Binding-site contacts:
Ligand atom N12 contacts residue TYR275 of chain 1.C at 3.0 Å (h-bond).
Ligand atom C04 contacts residue PHE80 of chain 1.C at 3.6 Å (hydrophobic).
Ligand atom C01 contacts residue TYR275 of chain 1.C at 3.7 Å (hydrophobic).
Ligand atom O09 contacts residue MET162 of chain 1.C at 2.9 Å (h-bond).
Ligand atom O08 contacts residue LEU250 of chain 1.C at 3.2 Å.
Ligand atom C03 contacts residue PHE80 of chain 1.C at 3.5 Å (hydrophobic).
Ligand atom N07 contacts residue PHE80 of chain 1.C at 3.6 Å.
Ligand atom O09 contacts residue PHE161 of chain 1.C at 3.5 Å.
Ligand atom O09 contacts residue LYS165 of chain 1.C at 3.5 Å (salt-bridge).
Ligand atom N16 contacts residue HIS121 of chain 1.C at 3.4 Å (h-bond).
Ligand atom C13 contacts residue TYR275 of chain 1.C at 3.6 Å (hydrophobic).
Ligand atom C02 contacts residue TYR271 of chain 1.C at 3.1 Å (hydrophobic).
Ligand atom C10 contacts residue HIS247 of chain 1.C at 3.5 Å.
Ligand atom C06 contacts residue TYR275 of chain 1.C at 3.3 Å (hydrophobic).
Ligand atom C01 contacts residue PHE80 of chain 1.C at 3.4 Å (hydrophobic).
Ligand atom O11 contacts residue PHE80 of chain 1.C at 3.7 Å.
Ligand atom C14 contacts residue TYR275 of chain 1.C at 3.5 Å (hydrophobic).
Ligand atom C03 contacts residue CYS83 of chain 1.C at 1.8 Å (hydrophobic).
Ligand atom O08 contacts residue LYS165 of chain 1.C at 2.7 Å (salt-bridge).
Ligand atom N07 contacts residue LYS165 of chain 1.C at 3.2 Å (salt-bridge).
Ligand atom C05 contacts residue HIS247 of chain 1.C at 3.6 Å.
Ligand atom O11 contacts residue CYS83 of chain 1.C at 2.9 Å (h-bond).
Ligand atom C14 contacts residue HIS247 of chain 1.C at 3.5 Å.
Ligand atom C02 contacts residue PHE80 of chain 1.C at 3.5 Å (hydrophobic).
Ligand atom C13 contacts residue HIS247 of chain 1.C at 3.4 Å.
Ligand atom C04 contacts residue TYR275 of chain 1.C at 3.6 Å (hydrophobic).
Ligand atom C10 contacts residue CYS83 of chain 1.C at 3.0 Å (hydrophobic).
Ligand atom C06 contacts residue PHE80 of chain 1.C at 3.3 Å (hydrophobic).
Ligand atom C05 contacts residue PHE80 of chain 1.C at 3.6 Å (hydrophobic).
Ligand atom C05 contacts residue TYR275 of chain 1.C at 3.0 Å (hydrophobic).
Ligand atom C14 contacts residue TYR125 of chain 1.C at 3.2 Å (hydrophobic).
Ligand atom C02 contacts residue CYS83 of chain 1.C at 2.8 Å (hydrophobic).
Ligand atom O09 contacts residue TYR275 of chain 1.C at 3.6 Å.
Ligand atom C18 contacts residue HIS247 of chain 1.C at 3.5 Å.
Ligand atom N12 contacts residue HIS247 of chain 1.C at 3.3 Å.
Ligand atom C15 contacts residue HIS247 of chain 1.C at 3.7 Å.
Ligand atom N07 contacts residue TYR275 of chain 1.C at 3.5 Å (h-bond).
Ligand atom C04 contacts residue CYS83 of chain 1.C at 2.7 Å (hydrophobic).
Ligand atom C18 contacts residue TYR275 of chain 1.C at 3.6 Å (hydrophobic).
Ligand atom C17 contacts residue TYR275 of chain 1.C at 3.6 Å (hydrophobic).

A small-molecule ligand and the protein it binds are described below.
Small molecule (SMILES): O=C(Nc1ccncc1)c1cc([N+](=O)[O-])ccc1Cl

Sequence of chain 1.C:
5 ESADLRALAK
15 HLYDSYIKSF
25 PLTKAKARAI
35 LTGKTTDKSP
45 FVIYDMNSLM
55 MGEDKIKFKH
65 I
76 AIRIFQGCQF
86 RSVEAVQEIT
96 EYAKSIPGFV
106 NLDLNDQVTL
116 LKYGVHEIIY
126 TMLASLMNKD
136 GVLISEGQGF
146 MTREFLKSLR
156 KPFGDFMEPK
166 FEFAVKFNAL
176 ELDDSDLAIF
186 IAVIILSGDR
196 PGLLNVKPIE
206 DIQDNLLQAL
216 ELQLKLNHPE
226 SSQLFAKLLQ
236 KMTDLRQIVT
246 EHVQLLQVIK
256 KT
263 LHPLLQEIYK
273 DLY